Binding-site contacts:
Ligand atom C2 contacts residue ASN269 of chain 1.A at 2.5 Å.
Ligand atom N2 contacts residue ASN269 of chain 1.A at 3.6 Å (h-bond).
Ligand atom O3 contacts residue ASN269 of chain 1.A at 4.4 Å.
Ligand atom C6 contacts residue PHE546 of chain 1.C at 4.5 Å (hydrophobic).
Ligand atom C6 contacts residue ASN269 of chain 1.A at 3.2 Å.
Ligand atom C4 contacts residue ASN269 of chain 1.A at 3.2 Å.
Ligand atom C3 contacts residue ASN269 of chain 1.A at 3.4 Å.
Ligand atom O5 contacts residue ASN269 of chain 1.A at 2.5 Å (h-bond).
Ligand atom C5 contacts residue ASN269 of chain 1.A at 3.1 Å.
Ligand atom C1 contacts residue ASN269 of chain 1.A at 1.4 Å.
Ligand atom C7 contacts residue ASN269 of chain 1.A at 4.4 Å.

A small-molecule ligand and the protein it binds are described below.
Small molecule (SMILES): CC(=O)N[C@@H]1[C@@H](O)[C@H](O)[C@@H](CO)O[C@H]1O

Sequence of chain 1.C:
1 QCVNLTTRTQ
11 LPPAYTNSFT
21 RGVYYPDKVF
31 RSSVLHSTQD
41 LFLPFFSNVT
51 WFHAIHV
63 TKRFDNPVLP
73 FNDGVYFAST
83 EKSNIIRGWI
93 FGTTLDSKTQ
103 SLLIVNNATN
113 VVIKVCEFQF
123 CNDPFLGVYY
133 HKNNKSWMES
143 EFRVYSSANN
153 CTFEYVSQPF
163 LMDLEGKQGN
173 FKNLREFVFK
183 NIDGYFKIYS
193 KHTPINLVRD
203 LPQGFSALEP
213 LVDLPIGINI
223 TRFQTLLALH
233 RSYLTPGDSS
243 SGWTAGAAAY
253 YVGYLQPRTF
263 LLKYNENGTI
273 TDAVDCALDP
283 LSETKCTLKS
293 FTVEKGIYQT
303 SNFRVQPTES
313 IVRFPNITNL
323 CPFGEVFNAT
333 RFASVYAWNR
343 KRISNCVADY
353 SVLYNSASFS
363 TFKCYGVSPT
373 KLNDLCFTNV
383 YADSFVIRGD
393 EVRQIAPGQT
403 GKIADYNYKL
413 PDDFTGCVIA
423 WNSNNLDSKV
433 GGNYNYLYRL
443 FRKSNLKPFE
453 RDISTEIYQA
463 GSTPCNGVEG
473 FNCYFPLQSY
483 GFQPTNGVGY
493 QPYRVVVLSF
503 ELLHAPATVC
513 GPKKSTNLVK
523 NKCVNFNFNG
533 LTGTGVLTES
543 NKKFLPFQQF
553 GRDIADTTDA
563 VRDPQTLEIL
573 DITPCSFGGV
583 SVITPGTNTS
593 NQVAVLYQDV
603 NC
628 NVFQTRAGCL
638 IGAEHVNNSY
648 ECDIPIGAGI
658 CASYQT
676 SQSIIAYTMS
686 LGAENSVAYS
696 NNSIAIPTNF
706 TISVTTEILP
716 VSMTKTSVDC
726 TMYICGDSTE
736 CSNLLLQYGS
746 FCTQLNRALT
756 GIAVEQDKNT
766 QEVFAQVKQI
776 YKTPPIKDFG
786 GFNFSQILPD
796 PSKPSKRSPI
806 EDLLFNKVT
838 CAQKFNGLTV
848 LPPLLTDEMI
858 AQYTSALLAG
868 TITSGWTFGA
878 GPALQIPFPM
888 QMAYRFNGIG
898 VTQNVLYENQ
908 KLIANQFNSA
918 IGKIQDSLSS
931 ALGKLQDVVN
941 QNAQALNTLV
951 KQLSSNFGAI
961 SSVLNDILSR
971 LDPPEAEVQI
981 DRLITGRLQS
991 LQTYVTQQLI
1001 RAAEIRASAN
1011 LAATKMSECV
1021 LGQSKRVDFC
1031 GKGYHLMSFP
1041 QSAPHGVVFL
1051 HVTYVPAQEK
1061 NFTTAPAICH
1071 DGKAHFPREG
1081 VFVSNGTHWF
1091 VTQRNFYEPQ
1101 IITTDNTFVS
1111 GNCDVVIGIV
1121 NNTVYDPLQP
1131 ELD

Sequence of chain 1.A:
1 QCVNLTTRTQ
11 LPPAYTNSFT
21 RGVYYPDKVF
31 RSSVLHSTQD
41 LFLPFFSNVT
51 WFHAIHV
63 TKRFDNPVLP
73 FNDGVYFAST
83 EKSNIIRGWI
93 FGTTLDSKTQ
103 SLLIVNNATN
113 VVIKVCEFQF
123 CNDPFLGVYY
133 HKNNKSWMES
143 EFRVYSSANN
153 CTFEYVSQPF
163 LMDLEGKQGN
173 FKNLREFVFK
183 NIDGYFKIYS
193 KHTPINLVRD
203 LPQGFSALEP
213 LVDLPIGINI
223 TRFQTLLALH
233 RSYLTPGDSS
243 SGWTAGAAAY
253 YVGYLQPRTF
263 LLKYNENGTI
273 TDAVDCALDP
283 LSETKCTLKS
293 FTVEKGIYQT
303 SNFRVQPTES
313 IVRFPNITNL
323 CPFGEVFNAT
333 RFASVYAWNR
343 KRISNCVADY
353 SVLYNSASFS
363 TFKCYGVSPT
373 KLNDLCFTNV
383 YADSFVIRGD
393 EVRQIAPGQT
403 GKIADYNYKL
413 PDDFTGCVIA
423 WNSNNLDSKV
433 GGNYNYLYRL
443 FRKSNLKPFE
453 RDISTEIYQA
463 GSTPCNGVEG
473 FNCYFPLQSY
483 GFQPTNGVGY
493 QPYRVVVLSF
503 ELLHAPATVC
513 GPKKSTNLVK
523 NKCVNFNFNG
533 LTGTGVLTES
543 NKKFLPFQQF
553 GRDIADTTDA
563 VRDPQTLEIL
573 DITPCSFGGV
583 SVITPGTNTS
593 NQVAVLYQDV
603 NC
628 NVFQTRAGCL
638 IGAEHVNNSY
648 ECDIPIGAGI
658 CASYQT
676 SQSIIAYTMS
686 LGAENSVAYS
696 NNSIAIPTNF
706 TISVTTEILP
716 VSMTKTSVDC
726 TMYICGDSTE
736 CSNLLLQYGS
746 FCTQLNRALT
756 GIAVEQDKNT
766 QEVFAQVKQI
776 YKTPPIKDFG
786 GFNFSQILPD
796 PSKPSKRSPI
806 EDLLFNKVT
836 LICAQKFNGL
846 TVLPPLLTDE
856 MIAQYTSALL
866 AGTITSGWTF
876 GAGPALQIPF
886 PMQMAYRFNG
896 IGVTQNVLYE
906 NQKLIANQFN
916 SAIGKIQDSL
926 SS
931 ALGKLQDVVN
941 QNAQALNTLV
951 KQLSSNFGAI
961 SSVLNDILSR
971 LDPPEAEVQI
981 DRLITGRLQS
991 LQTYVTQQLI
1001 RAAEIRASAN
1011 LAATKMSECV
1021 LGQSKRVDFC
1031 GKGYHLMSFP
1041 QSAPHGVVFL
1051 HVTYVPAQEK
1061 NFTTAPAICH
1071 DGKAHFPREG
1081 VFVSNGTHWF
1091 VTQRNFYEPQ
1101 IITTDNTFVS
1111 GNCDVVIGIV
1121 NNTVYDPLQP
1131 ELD